Binding-site contacts:
Ligand atom CAM contacts residue THR135 of chain 1.D at 3.7 Å.
Ligand atom OAJ contacts residue LYS71 of chain 1.D at 3.2 Å (salt-bridge).
Ligand atom OAD contacts residue GLU127 of chain 1.D at 3.5 Å (salt-bridge).
Ligand atom O6 contacts residue VAL181 of chain 1.D at 3.1 Å (h-bond).
Ligand atom OAI contacts residue MG1 of chain 1.L at 2.2 Å.
Ligand atom OAH contacts residue GLY133 of chain 1.D at 2.7 Å (h-bond).
Ligand atom OAI contacts residue ARG193 of chain 1.D at 2.9 Å (salt-bridge).
Ligand atom C6 contacts residue PHE180 of chain 1.D at 3.7 Å (hydrophobic).
Ligand atom CAM contacts residue SER132 of chain 1.D at 3.4 Å.
Ligand atom OAD contacts residue THR135 of chain 1.D at 3.2 Å (h-bond).
Ligand atom C2 contacts residue ASP187 of chain 1.D at 3.7 Å.
Ligand atom OAG contacts residue LEU134 of chain 1.D at 3.2 Å (h-bond).
Ligand atom N2 contacts residue LEU186 of chain 1.D at 3.7 Å.
Ligand atom C2 contacts residue PHE180 of chain 1.D at 3.3 Å (hydrophobic).
Ligand atom OAJ contacts residue GLY72 of chain 1.D at 2.6 Å (h-bond).
Ligand atom N2 contacts residue ASP187 of chain 1.D at 2.4 Å (salt-bridge).
Ligand atom OAH contacts residue VAL130 of chain 1.D at 3.2 Å.
Ligand atom CAN contacts residue MG1 of chain 1.L at 2.8 Å.
Ligand atom PBE contacts residue GLY133 of chain 1.D at 3.6 Å.
Ligand atom OAH contacts residue SER132 of chain 1.D at 3.6 Å (h-bond).
Ligand atom C2 contacts residue VAL181 of chain 1.D at 3.6 Å (hydrophobic).
Ligand atom OAI contacts residue ASP187 of chain 1.D at 3.0 Å (salt-bridge).
Ligand atom N1 contacts residue VAL181 of chain 1.D at 2.7 Å (h-bond).
Ligand atom N1 contacts residue PHE180 of chain 1.D at 3.5 Å.
Ligand atom O6 contacts residue ASP179 of chain 1.D at 3.7 Å.
Ligand atom OAH contacts residue ASP131 of chain 1.D at 3.1 Å (salt-bridge).
Ligand atom O6 contacts residue LYS159 of chain 1.D at 3.4 Å (salt-bridge).
Ligand atom OAE contacts residue LYS71 of chain 1.D at 3.2 Å (salt-bridge).
Ligand atom N7 contacts residue LYS159 of chain 1.D at 3.6 Å.
Ligand atom CAZ contacts residue MG1 of chain 1.L at 3.7 Å.
Ligand atom PBE contacts residue THR135 of chain 1.D at 3.2 Å.
Ligand atom OAG contacts residue GLY133 of chain 1.D at 3.5 Å.
Ligand atom N2 contacts residue PHE180 of chain 1.D at 3.4 Å.
Ligand atom O6 contacts residue PHE180 of chain 1.D at 3.6 Å.
Ligand atom OAE contacts residue LEU70 of chain 1.D at 3.7 Å.
Ligand atom C6 contacts residue VAL181 of chain 1.D at 3.5 Å (hydrophobic).
Ligand atom OAG contacts residue LEU136 of chain 1.D at 2.8 Å (h-bond).
Ligand atom OAG contacts residue THR135 of chain 1.D at 2.5 Å (h-bond).
Ligand atom N3 contacts residue PHE180 of chain 1.D at 3.5 Å.
Ligand atom PBF contacts residue MG1 of chain 1.L at 3.4 Å.

Sequence of chain 1.D:
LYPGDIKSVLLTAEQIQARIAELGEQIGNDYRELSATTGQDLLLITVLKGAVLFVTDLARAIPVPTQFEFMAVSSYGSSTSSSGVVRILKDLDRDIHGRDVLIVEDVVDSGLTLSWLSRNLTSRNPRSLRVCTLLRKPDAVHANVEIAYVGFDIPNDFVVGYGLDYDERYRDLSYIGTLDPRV

A small-molecule ligand and the protein it binds are described below.
Small molecule (SMILES): Nc1nc2c(ncn2[C@@H]2CN(C(=O)CCP(=O)(O)O)C[C@H]2OC[C@@H](O)P(=O)(O)O)c(=O)[nH]1